Binding-site contacts:
Ligand atom N1 contacts residue HIS166 of chain 1.A at 3.5 Å (h-bond).
Ligand atom C contacts residue TYR265 of chain 1.B at 3.1 Å (hydrophobic).
Ligand atom O3P contacts residue ILE222 of chain 1.A at 3.6 Å.
Ligand atom CB contacts residue LYS39 of chain 1.A at 3.4 Å.
Ligand atom O1P contacts residue TYR43 of chain 1.A at 2.5 Å (h-bond).
Ligand atom ND contacts residue TYR265 of chain 1.B at 3.2 Å.
Ligand atom O3P contacts residue ASN203 of chain 1.A at 3.7 Å.
Ligand atom O3P contacts residue ARG219 of chain 1.A at 3.6 Å.
Ligand atom N contacts residue TYR265 of chain 1.B at 3.6 Å.
Ligand atom P contacts residue ILE222 of chain 1.A at 3.6 Å.
Ligand atom C contacts residue CYS311 of chain 1.B at 3.6 Å (hydrophobic).
Ligand atom C2 contacts residue ARG219 of chain 1.A at 3.5 Å.
Ligand atom O contacts residue ARG136 of chain 1.A at 2.2 Å (salt-bridge).
Ligand atom O3 contacts residue ARG136 of chain 1.A at 2.9 Å (salt-bridge).
Ligand atom C2 contacts residue HIS166 of chain 1.A at 3.5 Å.
Ligand atom C contacts residue MET312 of chain 1.B at 3.6 Å (hydrophobic).
Ligand atom O2P contacts residue ILE222 of chain 1.A at 3.5 Å.
Ligand atom O3P contacts residue SER204 of chain 1.A at 2.4 Å (h-bond).
Ligand atom OG contacts residue MET312 of chain 1.B at 3.5 Å (h-bond).
Ligand atom O2P contacts residue TYR354 of chain 1.A at 2.5 Å (h-bond).
Ligand atom N1 contacts residue ARG219 of chain 1.A at 2.5 Å (salt-bridge).
Ligand atom CB contacts residue TYR265 of chain 1.B at 3.7 Å (hydrophobic).
Ligand atom C6 contacts residue ARG219 of chain 1.A at 3.2 Å.
Ligand atom O3P contacts residue GLY221 of chain 1.A at 2.9 Å (h-bond).
Ligand atom N contacts residue LYS39 of chain 1.A at 3.0 Å (salt-bridge).
Ligand atom O contacts residue CYS311 of chain 1.B at 3.2 Å.
Ligand atom C2A contacts residue LEU85 of chain 1.A at 3.7 Å (hydrophobic).
Ligand atom C6 contacts residue HIS166 of chain 1.A at 3.6 Å.
Ligand atom ND contacts residue CYS311 of chain 1.B at 3.2 Å.
Ligand atom C3 contacts residue HIS166 of chain 1.A at 3.6 Å.
Ligand atom CA contacts residue LYS39 of chain 1.A at 3.2 Å.
Ligand atom CA contacts residue TYR265 of chain 1.B at 3.2 Å (hydrophobic).
Ligand atom O1P contacts residue ILE222 of chain 1.A at 2.4 Å (h-bond).
Ligand atom OG contacts residue TYR284 of chain 1.B at 3.4 Å (h-bond).
Ligand atom C contacts residue ARG136 of chain 1.A at 3.4 Å.
Ligand atom ND contacts residue MET312 of chain 1.B at 2.9 Å (h-bond).
Ligand atom C4A contacts residue LYS39 of chain 1.A at 3.0 Å.
Ligand atom O contacts residue TYR265 of chain 1.B at 3.5 Å (h-bond).
Ligand atom C2 contacts residue LEU85 of chain 1.A at 3.7 Å (hydrophobic).
Ligand atom O1P contacts residue GLY221 of chain 1.A at 3.0 Å.

Sequence of chain 1.B:
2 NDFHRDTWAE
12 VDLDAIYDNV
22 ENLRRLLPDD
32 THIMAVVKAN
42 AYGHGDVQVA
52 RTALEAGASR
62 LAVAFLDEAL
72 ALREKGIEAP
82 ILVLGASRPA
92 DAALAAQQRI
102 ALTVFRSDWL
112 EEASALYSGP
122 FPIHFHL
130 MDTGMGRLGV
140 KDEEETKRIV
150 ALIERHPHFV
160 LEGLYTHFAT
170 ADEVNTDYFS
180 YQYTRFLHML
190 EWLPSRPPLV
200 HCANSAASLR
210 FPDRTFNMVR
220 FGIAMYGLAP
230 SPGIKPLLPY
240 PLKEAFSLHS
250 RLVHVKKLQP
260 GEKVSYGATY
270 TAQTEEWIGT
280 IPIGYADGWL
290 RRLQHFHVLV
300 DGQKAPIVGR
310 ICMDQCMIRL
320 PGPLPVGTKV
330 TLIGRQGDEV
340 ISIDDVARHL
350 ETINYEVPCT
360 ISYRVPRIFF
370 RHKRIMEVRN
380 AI

Sequence of chain 1.A:
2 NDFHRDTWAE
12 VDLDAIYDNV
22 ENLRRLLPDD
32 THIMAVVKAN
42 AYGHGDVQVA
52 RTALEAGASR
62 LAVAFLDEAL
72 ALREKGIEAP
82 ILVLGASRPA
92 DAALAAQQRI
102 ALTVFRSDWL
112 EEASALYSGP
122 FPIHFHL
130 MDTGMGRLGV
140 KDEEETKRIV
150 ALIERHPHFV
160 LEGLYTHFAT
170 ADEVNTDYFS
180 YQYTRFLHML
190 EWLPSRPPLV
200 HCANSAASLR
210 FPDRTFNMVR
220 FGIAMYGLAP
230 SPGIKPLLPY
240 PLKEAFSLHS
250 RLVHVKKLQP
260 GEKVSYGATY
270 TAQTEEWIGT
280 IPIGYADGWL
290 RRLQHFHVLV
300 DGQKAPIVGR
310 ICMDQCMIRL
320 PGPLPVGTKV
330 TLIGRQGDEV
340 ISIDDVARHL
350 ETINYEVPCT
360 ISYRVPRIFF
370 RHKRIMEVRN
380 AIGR

A small-molecule ligand and the protein it binds are described below.
Small molecule (SMILES): Cc1ncc(COP(=O)(O)O)c(CN[C@@H]2CONC2=O)c1O